Sequence of chain 1.D:
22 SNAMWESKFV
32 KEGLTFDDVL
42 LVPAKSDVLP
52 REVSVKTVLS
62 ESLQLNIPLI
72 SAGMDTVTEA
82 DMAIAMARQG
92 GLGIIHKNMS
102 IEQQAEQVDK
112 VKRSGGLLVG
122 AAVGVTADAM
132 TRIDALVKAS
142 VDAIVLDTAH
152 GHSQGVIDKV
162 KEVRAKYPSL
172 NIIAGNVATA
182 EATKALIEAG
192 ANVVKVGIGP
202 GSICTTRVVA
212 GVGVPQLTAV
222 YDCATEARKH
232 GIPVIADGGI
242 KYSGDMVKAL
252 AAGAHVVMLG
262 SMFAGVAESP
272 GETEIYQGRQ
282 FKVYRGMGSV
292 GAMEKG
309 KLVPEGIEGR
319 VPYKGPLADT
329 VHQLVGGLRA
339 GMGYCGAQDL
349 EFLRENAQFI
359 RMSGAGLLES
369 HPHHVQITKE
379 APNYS

Binding-site contacts:
Ligand atom O3P contacts residue GLY239 of chain 1.D at 3.7 Å.
Ligand atom C8 contacts residue MET75 of chain 1.D at 3.5 Å (hydrophobic).
Ligand atom O2P contacts residue SER262 of chain 1.D at 3.8 Å.
Ligand atom N7 contacts residue MET75 of chain 1.D at 3.7 Å.
Ligand atom O6 contacts residue GLY289 of chain 1.D at 2.7 Å (h-bond).
Ligand atom P contacts residue SER203 of chain 1.D at 3.7 Å.
Ligand atom N7 contacts residue ILE204 of chain 1.D at 3.4 Å.
Ligand atom O3' contacts residue ASP238 of chain 1.D at 2.5 Å (salt-bridge).
Ligand atom N1 contacts residue GLU313 of chain 1.D at 3.0 Å (salt-bridge).
Ligand atom O5' contacts residue TYR285 of chain 1.D at 3.7 Å.
Ligand atom O1P contacts residue TYR285 of chain 1.D at 2.8 Å (h-bond).
Ligand atom O2P contacts residue GLY261 of chain 1.D at 2.9 Å (h-bond).
Ligand atom O3P contacts residue GLY240 of chain 1.D at 3.0 Å (h-bond).
Ligand atom O5' contacts residue GLY202 of chain 1.D at 3.6 Å.
Ligand atom C2 contacts residue CYS205 of chain 1.D at 3.4 Å (hydrophobic).
Ligand atom C4' contacts residue ASP238 of chain 1.D at 3.4 Å.
Ligand atom N1 contacts residue ZO41 of chain 1.T at 3.5 Å.
Ligand atom N7 contacts residue GLY287 of chain 1.D at 3.4 Å.
Ligand atom C3' contacts residue ASP238 of chain 1.D at 3.4 Å.
Ligand atom C5' contacts residue TYR285 of chain 1.D at 3.7 Å (hydrophobic).
Ligand atom O6 contacts residue GLY287 of chain 1.D at 3.2 Å.
Ligand atom O3' contacts residue MET259 of chain 1.D at 3.6 Å.
Ligand atom C6 contacts residue GLY289 of chain 1.D at 3.5 Å.
Ligand atom O3P contacts residue SER203 of chain 1.D at 3.0 Å (h-bond).
Ligand atom O1P contacts residue SER262 of chain 1.D at 3.1 Å (h-bond).
Ligand atom C2 contacts residue GLU313 of chain 1.D at 3.7 Å.
Ligand atom N7 contacts residue MET288 of chain 1.D at 3.1 Å (h-bond).
Ligand atom O3' contacts residue ALA73 of chain 1.D at 3.4 Å.
Ligand atom C2' contacts residue ASP238 of chain 1.D at 3.5 Å.
Ligand atom C5 contacts residue ILE204 of chain 1.D at 3.7 Å (hydrophobic).
Ligand atom C2 contacts residue ZO41 of chain 1.T at 3.4 Å.
Ligand atom N3 contacts residue ZO41 of chain 1.T at 3.5 Å.
Ligand atom P contacts residue TYR285 of chain 1.D at 3.7 Å.
Ligand atom O6 contacts residue GLY314 of chain 1.D at 3.7 Å.
Ligand atom O1P contacts residue SER203 of chain 1.D at 2.7 Å (h-bond).
Ligand atom O6 contacts residue MET288 of chain 1.D at 3.2 Å (h-bond).
Ligand atom C8 contacts residue ILE204 of chain 1.D at 3.5 Å (hydrophobic).
Ligand atom O2' contacts residue ASP238 of chain 1.D at 2.3 Å (salt-bridge).
Ligand atom O3P contacts residue GLY202 of chain 1.D at 3.5 Å.
Ligand atom O2' contacts residue ASN177 of chain 1.D at 3.6 Å.

This small molecule binds to this protein.
Small molecule (SMILES): O=c1[nH]cnc2c1ncn2[C@@H]1O[C@H](COP(=O)(O)O)[C@@H](O)[C@H]1O